Sequence of chain 1.B:
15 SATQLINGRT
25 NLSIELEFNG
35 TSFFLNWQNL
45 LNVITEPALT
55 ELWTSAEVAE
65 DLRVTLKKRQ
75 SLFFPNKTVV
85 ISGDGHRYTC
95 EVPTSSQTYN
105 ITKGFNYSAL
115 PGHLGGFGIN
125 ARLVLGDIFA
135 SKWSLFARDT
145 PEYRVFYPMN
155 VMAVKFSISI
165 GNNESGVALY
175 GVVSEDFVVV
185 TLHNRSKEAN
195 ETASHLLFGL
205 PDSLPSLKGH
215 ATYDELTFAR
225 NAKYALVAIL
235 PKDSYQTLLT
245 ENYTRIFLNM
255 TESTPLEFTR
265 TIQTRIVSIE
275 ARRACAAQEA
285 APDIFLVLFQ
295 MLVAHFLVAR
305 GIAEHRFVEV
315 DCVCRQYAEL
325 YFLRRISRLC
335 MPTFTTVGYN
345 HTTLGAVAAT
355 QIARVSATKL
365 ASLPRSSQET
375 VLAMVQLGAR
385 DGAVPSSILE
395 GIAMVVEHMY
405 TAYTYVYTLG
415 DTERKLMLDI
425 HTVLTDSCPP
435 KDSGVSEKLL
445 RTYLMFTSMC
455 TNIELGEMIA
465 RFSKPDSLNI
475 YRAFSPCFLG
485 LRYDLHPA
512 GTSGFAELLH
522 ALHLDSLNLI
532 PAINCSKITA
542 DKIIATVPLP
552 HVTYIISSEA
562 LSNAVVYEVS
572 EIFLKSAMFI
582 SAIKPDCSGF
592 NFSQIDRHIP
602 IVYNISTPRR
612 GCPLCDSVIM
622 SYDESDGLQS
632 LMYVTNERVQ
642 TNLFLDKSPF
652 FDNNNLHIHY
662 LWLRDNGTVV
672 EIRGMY

A protein and the small-molecule ligand that binds it are described below.
Small molecule (SMILES): CC(=O)N[C@H]1[C@H](O[C@H]2[C@H](O)[C@@H](NC(C)=O)CO[C@@H]2CO)O[C@H](CO)[C@@H](O)[C@@H]1O

Binding-site contacts:
Ligand atom C5 contacts residue ASN104 of chain 1.B at 3.7 Å.
Ligand atom C2 contacts residue ASN104 of chain 1.B at 2.5 Å.
Ligand atom O5 contacts residue ASN104 of chain 1.B at 2.4 Å (h-bond).
Ligand atom C3 contacts residue ASN104 of chain 1.B at 3.8 Å.
Ligand atom O6 contacts residue THR106 of chain 1.B at 4.1 Å.
Ligand atom C8 contacts residue PHE311 of chain 1.B at 3.6 Å (hydrophobic).
Ligand atom O7 contacts residue ASN104 of chain 1.B at 3.9 Å.
Ligand atom N2 contacts residue ASN104 of chain 1.B at 2.9 Å (h-bond).
Ligand atom C7 contacts residue PHE311 of chain 1.B at 4.5 Å (hydrophobic).
Ligand atom C1 contacts residue ASN104 of chain 1.B at 1.4 Å.
Ligand atom O6 contacts residue ASN104 of chain 1.B at 4.3 Å.
Ligand atom C7 contacts residue ASN104 of chain 1.B at 3.6 Å.
Ligand atom C4 contacts residue ASN104 of chain 1.B at 4.2 Å.